The protein below binds the small molecule below.
Small molecule (SMILES): CCN(C)C(=O)c1ccc2c(c1)NC(=O)/C2=C(\Nc1ccc(CN2CCCCC2)cc1)c1ccccc1

Binding-site contacts:
Ligand atom CAV contacts residue HIS124 of chain 1.B at 3.7 Å.
Ligand atom CBA contacts residue VAL58 of chain 1.B at 3.6 Å (hydrophobic).
Ligand atom CAT contacts residue GLU84 of chain 1.B at 3.2 Å.
Ligand atom CAE contacts residue HIS122 of chain 1.B at 3.5 Å.
Ligand atom OBE contacts residue ALA189 of chain 1.B at 3.7 Å.
Ligand atom CAE contacts residue ILE50 of chain 1.B at 3.6 Å (hydrophobic).
Ligand atom NBI contacts residue ASP120 of chain 1.B at 3.4 Å (salt-bridge).
Ligand atom CAB contacts residue GLY51 of chain 1.B at 3.7 Å.
Ligand atom CAX contacts residue LEU99 of chain 1.B at 3.6 Å (hydrophobic).
Ligand atom CAQ contacts residue GLY125 of chain 1.B at 3.5 Å.
Ligand atom CAL contacts residue ASP129 of chain 1.B at 3.6 Å.
Ligand atom CAS contacts residue ILE50 of chain 1.B at 3.7 Å (hydrophobic).
Ligand atom CBB contacts residue VAL58 of chain 1.B at 3.6 Å (hydrophobic).
Ligand atom CBD contacts residue LEU179 of chain 1.B at 3.5 Å (hydrophobic).
Ligand atom C29 contacts residue LYS71 of chain 1.B at 3.5 Å.
Ligand atom OBK contacts residue HIS122 of chain 1.B at 3.0 Å (h-bond).
Ligand atom C29 contacts residue SER119 of chain 1.B at 3.1 Å.
Ligand atom CAV contacts residue ARG133 of chain 1.B at 3.7 Å.
Ligand atom CAX contacts residue LEU117 of chain 1.B at 3.6 Å (hydrophobic).
Ligand atom CBH contacts residue LEU179 of chain 1.B at 3.5 Å (hydrophobic).
Ligand atom N25 contacts residue SER119 of chain 1.B at 3.6 Å (h-bond).
Ligand atom CAT contacts residue LYS71 of chain 1.B at 3.6 Å.
Ligand atom OBE contacts residue LEU99 of chain 1.B at 3.5 Å.
Ligand atom CAD contacts residue VAL58 of chain 1.B at 3.7 Å (hydrophobic).
Ligand atom CAK contacts residue GLU123 of chain 1.B at 3.8 Å.
Ligand atom NAP contacts residue HIS122 of chain 1.B at 3.6 Å (h-bond).
Ligand atom NAP contacts residue GLY125 of chain 1.B at 3.7 Å.
Ligand atom CAR contacts residue ILE50 of chain 1.B at 3.5 Å (hydrophobic).
Ligand atom CAW contacts residue ARG133 of chain 1.B at 3.6 Å.
Ligand atom CAR contacts residue GLY125 of chain 1.B at 3.5 Å.
Ligand atom CAQ contacts residue ILE50 of chain 1.B at 3.5 Å (hydrophobic).
Ligand atom CAM contacts residue LEU179 of chain 1.B at 3.6 Å (hydrophobic).
Ligand atom CBG contacts residue SER119 of chain 1.B at 3.4 Å.
Ligand atom CAT contacts residue LEU117 of chain 1.B at 3.6 Å (hydrophobic).
Ligand atom OBK contacts residue TYR121 of chain 1.B at 3.5 Å.
Ligand atom CAX contacts residue GLU84 of chain 1.B at 3.6 Å.
Ligand atom CAD contacts residue ILE50 of chain 1.B at 3.6 Å (hydrophobic).
Ligand atom C21 contacts residue LEU99 of chain 1.B at 3.6 Å (hydrophobic).
Ligand atom NBI contacts residue ALA69 of chain 1.B at 3.5 Å.
Ligand atom CAF contacts residue GLU123 of chain 1.B at 3.7 Å.

Sequence of chain 1.B:
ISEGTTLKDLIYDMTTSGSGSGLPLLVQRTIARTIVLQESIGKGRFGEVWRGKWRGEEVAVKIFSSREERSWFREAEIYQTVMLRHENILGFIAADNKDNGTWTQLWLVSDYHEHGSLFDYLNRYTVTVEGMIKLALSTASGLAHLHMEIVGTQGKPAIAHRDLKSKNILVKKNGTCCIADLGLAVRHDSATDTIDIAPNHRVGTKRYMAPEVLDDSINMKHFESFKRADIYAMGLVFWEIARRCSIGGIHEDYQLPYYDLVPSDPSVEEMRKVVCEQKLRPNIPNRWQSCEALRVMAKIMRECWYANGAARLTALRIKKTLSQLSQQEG